Sequence of chain 1.D:
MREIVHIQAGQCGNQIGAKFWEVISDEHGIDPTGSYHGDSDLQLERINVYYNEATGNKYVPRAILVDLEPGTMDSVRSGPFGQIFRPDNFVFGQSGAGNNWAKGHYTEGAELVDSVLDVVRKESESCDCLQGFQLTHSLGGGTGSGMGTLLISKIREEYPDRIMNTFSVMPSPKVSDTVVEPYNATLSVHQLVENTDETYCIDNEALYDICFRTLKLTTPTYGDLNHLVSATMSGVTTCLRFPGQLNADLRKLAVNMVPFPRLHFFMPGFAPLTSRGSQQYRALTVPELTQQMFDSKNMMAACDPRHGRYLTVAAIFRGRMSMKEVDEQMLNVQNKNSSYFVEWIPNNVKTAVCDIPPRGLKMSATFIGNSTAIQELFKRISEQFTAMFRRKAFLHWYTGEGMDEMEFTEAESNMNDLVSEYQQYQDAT

The small molecule below binds the protein below.
Small molecule (SMILES): CC(=O)O[C@H]1C(=O)[C@@]2(C)[C@H]([C@H](OC(=O)c3ccccc3)[C@]3(O)C[C@H](OC(=O)[C@H](O)[C@@H](NC(=O)c4ccccc4)c4ccccc4)C(C)=C1C3(C)C)[C@]1(OC(C)=O)CO[C@@H]1C[C@@H]2O

Binding-site contacts:
Ligand atom C40 contacts residue ARG318 of chain 1.D at 3.8 Å.
Ligand atom C28 contacts residue PRO358 of chain 1.D at 3.2 Å (hydrophobic).
Ligand atom C16 contacts residue LEU361 of chain 1.D at 3.7 Å (hydrophobic).
Ligand atom O10 contacts residue GLY360 of chain 1.D at 3.0 Å (h-bond).
Ligand atom C42 contacts residue VAL23 of chain 1.D at 3.1 Å (hydrophobic).
Ligand atom C30 contacts residue VAL23 of chain 1.D at 3.7 Å (hydrophobic).
Ligand atom C19 contacts residue THR274 of chain 1.D at 3.6 Å.
Ligand atom C39 contacts residue ALA231 of chain 1.D at 2.8 Å (hydrophobic).
Ligand atom C30 contacts residue HIS227 of chain 1.D at 3.7 Å.
Ligand atom C38 contacts residue PRO358 of chain 1.D at 3.7 Å (hydrophobic).
Ligand atom C37 contacts residue PRO358 of chain 1.D at 3.6 Å (hydrophobic).
Ligand atom C07 contacts residue HIS227 of chain 1.D at 2.9 Å.
Ligand atom C41 contacts residue SER234 of chain 1.D at 3.5 Å.
Ligand atom C41 contacts residue VAL23 of chain 1.D at 2.8 Å (hydrophobic).
Ligand atom O13 contacts residue PRO358 of chain 1.D at 3.1 Å.
Ligand atom C06 contacts residue ASP224 of chain 1.D at 3.7 Å.
Ligand atom O06 contacts residue LEU215 of chain 1.D at 3.1 Å.
Ligand atom O13 contacts residue ARG359 of chain 1.D at 2.4 Å (salt-bridge).
Ligand atom O12 contacts residue GLY360 of chain 1.D at 3.5 Å (h-bond).
Ligand atom C38 contacts residue ALA231 of chain 1.D at 3.3 Å (hydrophobic).
Ligand atom C36 contacts residue HIS227 of chain 1.D at 3.6 Å.
Ligand atom C33 contacts residue GLU22 of chain 1.D at 3.7 Å.
Ligand atom O03 contacts residue ARG276 of chain 1.D at 3.3 Å (salt-bridge).
Ligand atom C40 contacts residue ALA231 of chain 1.D at 3.1 Å (hydrophobic).
Ligand atom C14 contacts residue LEU215 of chain 1.D at 3.4 Å (hydrophobic).
Ligand atom C40 contacts residue SER234 of chain 1.D at 3.3 Å.
Ligand atom C31 contacts residue HIS227 of chain 1.D at 3.7 Å.
Ligand atom O12 contacts residue ARG359 of chain 1.D at 2.7 Å (salt-bridge).
Ligand atom C28 contacts residue ARG359 of chain 1.D at 3.4 Å.
Ligand atom C27 contacts residue ARG359 of chain 1.D at 3.7 Å.
Ligand atom O14 contacts residue HIS227 of chain 1.D at 2.9 Å (h-bond).
Ligand atom O07 contacts residue LEU361 of chain 1.D at 3.3 Å.
Ligand atom C08 contacts residue HIS227 of chain 1.D at 3.4 Å.
Ligand atom C17 contacts residue LEU361 of chain 1.D at 3.5 Å (hydrophobic).
Ligand atom C32 contacts residue GLU22 of chain 1.D at 3.8 Å.
Ligand atom C44 contacts residue GLY360 of chain 1.D at 3.3 Å.
Ligand atom C07 contacts residue ASP224 of chain 1.D at 3.6 Å.
Ligand atom O06 contacts residue THR274 of chain 1.D at 3.6 Å.
Ligand atom O14 contacts residue VAL23 of chain 1.D at 3.6 Å.
Ligand atom C06 contacts residue HIS227 of chain 1.D at 3.2 Å.